Sequence of chain 1.B:
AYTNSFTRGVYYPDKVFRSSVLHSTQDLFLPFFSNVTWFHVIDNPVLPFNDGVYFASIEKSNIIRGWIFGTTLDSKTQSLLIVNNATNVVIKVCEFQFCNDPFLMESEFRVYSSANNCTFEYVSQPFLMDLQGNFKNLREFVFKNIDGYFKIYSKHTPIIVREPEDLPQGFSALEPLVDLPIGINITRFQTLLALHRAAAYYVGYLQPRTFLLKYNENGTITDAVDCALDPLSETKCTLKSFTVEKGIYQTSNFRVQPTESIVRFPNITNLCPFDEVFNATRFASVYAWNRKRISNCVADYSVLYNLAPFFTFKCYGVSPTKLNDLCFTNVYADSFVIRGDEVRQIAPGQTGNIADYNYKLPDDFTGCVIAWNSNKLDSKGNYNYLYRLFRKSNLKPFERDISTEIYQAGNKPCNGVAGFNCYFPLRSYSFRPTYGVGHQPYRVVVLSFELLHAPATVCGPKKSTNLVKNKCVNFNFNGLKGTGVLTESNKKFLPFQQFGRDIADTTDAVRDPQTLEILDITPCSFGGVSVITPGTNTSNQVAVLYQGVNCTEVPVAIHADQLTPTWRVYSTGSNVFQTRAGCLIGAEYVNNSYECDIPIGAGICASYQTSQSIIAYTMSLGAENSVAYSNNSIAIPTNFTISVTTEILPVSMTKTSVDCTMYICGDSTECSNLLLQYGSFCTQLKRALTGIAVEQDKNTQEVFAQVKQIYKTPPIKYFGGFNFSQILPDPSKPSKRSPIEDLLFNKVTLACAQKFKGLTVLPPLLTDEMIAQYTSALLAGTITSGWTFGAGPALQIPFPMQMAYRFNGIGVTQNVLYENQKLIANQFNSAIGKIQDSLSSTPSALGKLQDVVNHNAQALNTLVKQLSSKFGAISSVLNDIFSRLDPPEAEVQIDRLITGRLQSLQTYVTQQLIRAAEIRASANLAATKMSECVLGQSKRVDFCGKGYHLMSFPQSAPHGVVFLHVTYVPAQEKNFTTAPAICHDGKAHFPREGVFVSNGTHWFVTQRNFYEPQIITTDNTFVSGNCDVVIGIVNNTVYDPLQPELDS

Binding-site contacts:
Ligand atom C4 contacts residue ASN270 of chain 1.C at 4.3 Å.
Ligand atom O7 contacts residue ASN270 of chain 1.C at 2.9 Å (h-bond).
Ligand atom O7 contacts residue GLU269 of chain 1.C at 3.4 Å.
Ligand atom N2 contacts residue ASN270 of chain 1.C at 2.9 Å (h-bond).
Ligand atom C2 contacts residue ASN270 of chain 1.C at 2.5 Å.
Ligand atom C8 contacts residue ASN270 of chain 1.C at 3.8 Å.
Ligand atom C5 contacts residue ASN270 of chain 1.C at 3.7 Å.
Ligand atom C8 contacts residue ASN268 of chain 1.C at 3.9 Å.
Ligand atom C7 contacts residue ASN270 of chain 1.C at 3.0 Å.
Ligand atom C3 contacts residue ASN270 of chain 1.C at 3.8 Å.
Ligand atom C7 contacts residue GLU269 of chain 1.C at 3.9 Å.
Ligand atom O6 contacts residue LYS546 of chain 1.B at 4.5 Å.
Ligand atom C1 contacts residue ASN270 of chain 1.C at 1.4 Å.
Ligand atom O5 contacts residue ASN270 of chain 1.C at 2.4 Å (h-bond).
Ligand atom C8 contacts residue GLU269 of chain 1.C at 3.5 Å.

Sequence of chain 1.C:
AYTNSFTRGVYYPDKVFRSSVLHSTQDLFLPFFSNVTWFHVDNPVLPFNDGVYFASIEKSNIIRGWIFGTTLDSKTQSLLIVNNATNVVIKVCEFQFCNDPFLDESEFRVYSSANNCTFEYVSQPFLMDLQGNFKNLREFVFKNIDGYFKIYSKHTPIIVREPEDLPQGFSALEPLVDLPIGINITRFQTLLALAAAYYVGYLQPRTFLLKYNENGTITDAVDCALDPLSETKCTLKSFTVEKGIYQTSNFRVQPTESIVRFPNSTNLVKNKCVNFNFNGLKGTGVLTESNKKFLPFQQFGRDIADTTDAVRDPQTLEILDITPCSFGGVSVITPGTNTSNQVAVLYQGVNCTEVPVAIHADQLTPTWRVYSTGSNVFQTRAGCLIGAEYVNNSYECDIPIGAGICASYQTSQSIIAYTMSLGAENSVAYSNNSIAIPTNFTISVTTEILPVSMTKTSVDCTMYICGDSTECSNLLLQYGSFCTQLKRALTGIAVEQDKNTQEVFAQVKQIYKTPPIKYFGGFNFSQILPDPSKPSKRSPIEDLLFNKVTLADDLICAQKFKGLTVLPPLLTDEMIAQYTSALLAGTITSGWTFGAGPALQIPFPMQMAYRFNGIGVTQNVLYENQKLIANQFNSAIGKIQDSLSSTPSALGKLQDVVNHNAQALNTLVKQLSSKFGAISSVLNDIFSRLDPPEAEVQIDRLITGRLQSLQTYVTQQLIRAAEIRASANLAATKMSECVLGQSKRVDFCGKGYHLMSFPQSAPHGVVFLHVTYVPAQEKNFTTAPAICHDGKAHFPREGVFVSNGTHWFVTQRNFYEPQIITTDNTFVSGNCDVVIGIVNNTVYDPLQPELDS

This small molecule binds to this protein.
Small molecule (SMILES): CC(=O)N[C@@H]1[C@@H](O)[C@H](O)[C@@H](CO)O[C@H]1O